Sequence of chain 1.C:
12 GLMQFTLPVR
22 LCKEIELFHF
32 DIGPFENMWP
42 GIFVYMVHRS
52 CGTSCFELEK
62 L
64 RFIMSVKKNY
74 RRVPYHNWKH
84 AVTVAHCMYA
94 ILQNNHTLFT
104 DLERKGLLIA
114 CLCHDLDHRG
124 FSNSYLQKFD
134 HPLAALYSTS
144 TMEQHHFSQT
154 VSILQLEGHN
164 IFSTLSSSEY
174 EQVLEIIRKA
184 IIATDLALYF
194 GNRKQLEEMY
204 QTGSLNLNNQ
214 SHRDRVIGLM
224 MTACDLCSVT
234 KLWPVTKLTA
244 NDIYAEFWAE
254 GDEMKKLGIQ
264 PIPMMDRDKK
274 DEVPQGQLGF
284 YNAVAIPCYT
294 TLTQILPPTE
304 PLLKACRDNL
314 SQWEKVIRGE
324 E

Binding-site contacts:
Ligand atom C2 contacts residue PHE283 of chain 1.C at 3.4 Å (hydrophobic).
Ligand atom C7 contacts residue PHE283 of chain 1.C at 4.3 Å (hydrophobic).
Ligand atom CL5 contacts residue GLY279 of chain 1.C at 4.0 Å.
Ligand atom C17 contacts residue ILE246 of chain 1.C at 3.4 Å (hydrophobic).
Ligand atom C13 contacts residue ILE246 of chain 1.C at 3.7 Å (hydrophobic).
Ligand atom CL5 contacts residue GLN280 of chain 1.C at 3.3 Å.
Ligand atom C13 contacts residue PHE283 of chain 1.C at 3.9 Å (hydrophobic).
Ligand atom C17 contacts residue VAL232 of chain 1.C at 4.1 Å (hydrophobic).
Ligand atom C3 contacts residue GLN280 of chain 1.C at 3.7 Å.
Ligand atom C14 contacts residue PHE283 of chain 1.C at 3.9 Å (hydrophobic).
Ligand atom CL5 contacts residue PHE283 of chain 1.C at 3.8 Å.
Ligand atom C14 contacts residue ILE246 of chain 1.C at 3.8 Å (hydrophobic).
Ligand atom N4 contacts residue PHE283 of chain 1.C at 3.8 Å.
Ligand atom C3 contacts residue PHE250 of chain 1.C at 4.0 Å (hydrophobic).
Ligand atom C10 contacts residue LEU189 of chain 1.C at 4.2 Å (hydrophobic).
Ligand atom C9 contacts residue LEU189 of chain 1.C at 4.1 Å (hydrophobic).
Ligand atom C1 contacts residue PHE250 of chain 1.C at 3.9 Å (hydrophobic).
Ligand atom C16 contacts residue SER231 of chain 1.C at 3.4 Å.
Ligand atom C1 contacts residue PHE283 of chain 1.C at 3.4 Å (hydrophobic).
Ligand atom C16 contacts residue ILE246 of chain 1.C at 3.6 Å (hydrophobic).
Ligand atom N6 contacts residue PHE283 of chain 1.C at 3.5 Å.
Ligand atom N6 contacts residue PHE250 of chain 1.C at 4.2 Å.
Ligand atom C3 contacts residue MET267 of chain 1.C at 4.2 Å (hydrophobic).
Ligand atom N12 contacts residue ILE246 of chain 1.C at 4.2 Å.
Ligand atom N4 contacts residue GLN280 of chain 1.C at 3.1 Å (h-bond).
Ligand atom C16 contacts residue TYR78 of chain 1.C at 4.0 Å (hydrophobic).
Ligand atom N12 contacts residue GLN280 of chain 1.C at 4.3 Å.
Ligand atom C2 contacts residue MET267 of chain 1.C at 3.8 Å (hydrophobic).
Ligand atom C10 contacts residue PHE283 of chain 1.C at 4.3 Å (hydrophobic).
Ligand atom N15 contacts residue PHE283 of chain 1.C at 3.6 Å.
Ligand atom CL5 contacts residue TYR247 of chain 1.C at 3.3 Å.
Ligand atom C3 contacts residue PHE283 of chain 1.C at 3.6 Å (hydrophobic).
Ligand atom N15 contacts residue LEU229 of chain 1.C at 4.3 Å.
Ligand atom CL5 contacts residue MET267 of chain 1.C at 3.6 Å.
Ligand atom C11 contacts residue PHE283 of chain 1.C at 3.5 Å (hydrophobic).
Ligand atom C17 contacts residue GLN280 of chain 1.C at 3.5 Å.
Ligand atom C16 contacts residue VAL232 of chain 1.C at 4.3 Å (hydrophobic).
Ligand atom C7 contacts residue PHE250 of chain 1.C at 4.3 Å (hydrophobic).
Ligand atom C2 contacts residue PHE250 of chain 1.C at 3.9 Å (hydrophobic).
Ligand atom N12 contacts residue PHE283 of chain 1.C at 3.7 Å.

This small molecule binds to this protein.
Small molecule (SMILES): Cc1nc2c(N3CCCC3)cc(Cl)nn2c1C